Binding-site contacts:
Ligand atom CB contacts residue PHE60 of chain 1.A at 4.1 Å (hydrophobic).
Ligand atom CA contacts residue HIS126 of chain 1.A at 4.0 Å.
Ligand atom CD contacts residue GLN63 of chain 1.A at 3.4 Å.
Ligand atom N contacts residue TRP121 of chain 1.A at 4.2 Å.
Ligand atom O contacts residue PHE60 of chain 1.A at 3.3 Å.
Ligand atom OXT contacts residue TRP121 of chain 1.A at 3.4 Å.
Ligand atom CB contacts residue LEU122 of chain 1.A at 3.9 Å (hydrophobic).
Ligand atom CD contacts residue PHE113 of chain 1.A at 4.1 Å (hydrophobic).
Ligand atom N contacts residue ARG55 of chain 1.A at 3.7 Å.
Ligand atom O contacts residue TRP121 of chain 1.A at 2.7 Å (h-bond).
Ligand atom CA contacts residue PHE60 of chain 1.A at 3.8 Å (hydrophobic).
Ligand atom N contacts residue PHE60 of chain 1.A at 4.0 Å.
Ligand atom CG contacts residue PHE113 of chain 1.A at 3.7 Å (hydrophobic).
Ligand atom CA contacts residue ARG55 of chain 1.A at 3.7 Å.
Ligand atom C contacts residue TRP121 of chain 1.A at 3.7 Å (hydrophobic).
Ligand atom O contacts residue LEU122 of chain 1.A at 3.5 Å.
Ligand atom C contacts residue ARG55 of chain 1.A at 3.4 Å.
Ligand atom N contacts residue GLN63 of chain 1.A at 4.2 Å.
Ligand atom C contacts residue TRP121 of chain 1.A at 3.3 Å (hydrophobic).
Ligand atom CG contacts residue PHE60 of chain 1.A at 4.3 Å (hydrophobic).
Ligand atom CB contacts residue HIS126 of chain 1.A at 3.9 Å.
Ligand atom C contacts residue PHE60 of chain 1.A at 3.9 Å (hydrophobic).
Ligand atom N contacts residue TRP121 of chain 1.A at 3.3 Å (h-bond).
Ligand atom O contacts residue TRP121 of chain 1.A at 3.5 Å.
Ligand atom CA contacts residue ARG55 of chain 1.A at 3.5 Å.
Ligand atom CB contacts residue PHE113 of chain 1.A at 4.0 Å (hydrophobic).
Ligand atom CG contacts residue GLN63 of chain 1.A at 4.4 Å.
Ligand atom CA contacts residue TRP121 of chain 1.A at 3.9 Å (hydrophobic).
Ligand atom O contacts residue ARG55 of chain 1.A at 3.0 Å (salt-bridge).
Ligand atom C contacts residue TRP121 of chain 1.A at 3.3 Å (hydrophobic).
Ligand atom N contacts residue LEU122 of chain 1.A at 4.1 Å.
Ligand atom C contacts residue PHE60 of chain 1.A at 4.2 Å (hydrophobic).
Ligand atom O contacts residue TRP121 of chain 1.A at 3.2 Å.
Ligand atom O contacts residue PHE60 of chain 1.A at 3.5 Å.
Ligand atom N contacts residue ARG55 of chain 1.A at 3.6 Å.
Ligand atom CA contacts residue TRP121 of chain 1.A at 3.6 Å (hydrophobic).
Ligand atom CG contacts residue MET61 of chain 1.A at 4.0 Å (hydrophobic).
Ligand atom N contacts residue GLN63 of chain 1.A at 4.4 Å.
Ligand atom CA contacts residue GLN63 of chain 1.A at 3.3 Å.
Ligand atom C contacts residue GLN63 of chain 1.A at 4.2 Å.

Sequence of chain 1.A:
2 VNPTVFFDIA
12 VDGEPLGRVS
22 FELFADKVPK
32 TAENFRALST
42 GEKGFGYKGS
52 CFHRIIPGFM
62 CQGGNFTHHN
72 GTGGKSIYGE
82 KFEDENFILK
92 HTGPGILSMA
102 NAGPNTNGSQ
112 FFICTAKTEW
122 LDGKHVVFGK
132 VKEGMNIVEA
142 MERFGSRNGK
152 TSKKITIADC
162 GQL

A small-molecule ligand and the protein it binds are described below.
Small molecule (SMILES): CC(C)C[C@H](NC(=O)[C@@H]1CCCN1C(=O)CNC(=O)[C@@H]1CCCN1)C(=O)N1CCC[C@H]1C(=O)N[C@@H](C)C(=O)O